The small molecule below binds the protein below.
Small molecule (SMILES): Cc1cn([C@H]2C[C@H](O[P](=O)(O)OC[C@H]3O[C@@H](n4cc(C)c(=O)[nH]c4=O)C[C@@H]3O)[C@@H](CO[P](=O)(O)O[C@H]3C[C@H](n4cnc5c(N)ncnc54)O[C@@H]3CO[P](=O)(O)O[C@H]3C[C@H](n4cnc5c(N)ncnc54)O[C@@H]3CO[P](=O)(O)O[C@H]3C[C@H](n4cc(C)c(=O)[nH]c4=O)O[C@@H]3CO[P](=O)(O)O[C@H]3C[C@H](n4cnc5c(=O)nc(N)[nH]c54)O[C@@H]3COP(=O)=O)O2)c(=O)[nH]c1=O

Binding-site contacts:
Ligand atom C4' contacts residue ALA29 of chain 1.A at 3.4 Å (hydrophobic).
Ligand atom N6 contacts residue DT4 of chain 1.C at 2.9 Å (h-bond).
Ligand atom N1 contacts residue DA2 of chain 1.C at 3.1 Å (h-bond).
Ligand atom O2 contacts residue PRO30 of chain 1.A at 3.4 Å.
Ligand atom C6 contacts residue DT3 of chain 1.C at 3.5 Å.
Ligand atom N2 contacts residue ARG33 of chain 1.A at 2.7 Å (salt-bridge).
Ligand atom OP1 contacts residue LYS31 of chain 1.A at 2.9 Å (salt-bridge).
Ligand atom OP1 contacts residue LYS24 of chain 1.A at 3.1 Å.
Ligand atom N3 contacts residue DA5 of chain 1.C at 2.7 Å (h-bond).
Ligand atom O4 contacts residue DT4 of chain 1.C at 3.4 Å (h-bond).
Ligand atom C1' contacts residue ALA29 of chain 1.A at 3.2 Å (hydrophobic).
Ligand atom N2 contacts residue DC6 of chain 1.C at 2.7 Å (h-bond).
Ligand atom O4 contacts residue DA1 of chain 1.C at 2.3 Å (h-bond).
Ligand atom N1 contacts residue DT3 of chain 1.C at 2.8 Å (h-bond).
Ligand atom O2 contacts residue DA2 of chain 1.C at 3.4 Å.
Ligand atom O6 contacts residue DA5 of chain 1.C at 3.2 Å (h-bond).
Ligand atom C4 contacts residue LEU28 of chain 1.A at 3.5 Å (hydrophobic).
Ligand atom N3 contacts residue LEU28 of chain 1.A at 3.4 Å.
Ligand atom N6 contacts residue DA2 of chain 1.C at 3.2 Å (h-bond).
Ligand atom O4' contacts residue ALA29 of chain 1.A at 3.2 Å (h-bond).
Ligand atom O6 contacts residue DC6 of chain 1.C at 2.5 Å (h-bond).
Ligand atom C4 contacts residue DA5 of chain 1.C at 3.4 Å.
Ligand atom O4' contacts residue TRP26 of chain 1.A at 3.4 Å.
Ligand atom N3 contacts residue DA1 of chain 1.C at 2.6 Å (h-bond).
Ligand atom O4 contacts residue DA5 of chain 1.C at 2.6 Å (h-bond).
Ligand atom C2 contacts residue ARG33 of chain 1.A at 3.5 Å.
Ligand atom O2 contacts residue ARG51 of chain 1.A at 3.0 Å (salt-bridge).
Ligand atom C6 contacts residue DC6 of chain 1.C at 3.3 Å.
Ligand atom O2 contacts residue ARG33 of chain 1.A at 2.3 Å (salt-bridge).
Ligand atom O4 contacts residue DA2 of chain 1.C at 3.0 Å (h-bond).
Ligand atom N6 contacts residue DT3 of chain 1.C at 3.1 Å (h-bond).
Ligand atom C2 contacts residue DT3 of chain 1.C at 3.2 Å.
Ligand atom C4 contacts residue DA1 of chain 1.C at 3.2 Å.
Ligand atom N1 contacts residue DT4 of chain 1.C at 2.8 Å (h-bond).
Ligand atom C4 contacts residue DA2 of chain 1.C at 3.2 Å.
Ligand atom N1 contacts residue DC6 of chain 1.C at 2.6 Å (h-bond).
Ligand atom O4' contacts residue PRO30 of chain 1.A at 3.1 Å.
Ligand atom N3 contacts residue DA2 of chain 1.C at 2.6 Å (h-bond).
Ligand atom O3' contacts residue PRO30 of chain 1.A at 3.4 Å.
Ligand atom N3 contacts residue TRP26 of chain 1.A at 3.2 Å (h-bond).

Sequence of chain 1.A:
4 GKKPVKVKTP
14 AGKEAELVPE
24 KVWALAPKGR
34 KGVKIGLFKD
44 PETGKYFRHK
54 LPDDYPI